This small molecule binds to this protein.
Small molecule (SMILES): CC(=O)N[C@H]1[C@H](O[C@H]2[C@H](O)[C@@H](NC(C)=O)CO[C@@H]2CO)O[C@H](CO)[C@@H](O)[C@@H]1O

Sequence of chain 1.B:
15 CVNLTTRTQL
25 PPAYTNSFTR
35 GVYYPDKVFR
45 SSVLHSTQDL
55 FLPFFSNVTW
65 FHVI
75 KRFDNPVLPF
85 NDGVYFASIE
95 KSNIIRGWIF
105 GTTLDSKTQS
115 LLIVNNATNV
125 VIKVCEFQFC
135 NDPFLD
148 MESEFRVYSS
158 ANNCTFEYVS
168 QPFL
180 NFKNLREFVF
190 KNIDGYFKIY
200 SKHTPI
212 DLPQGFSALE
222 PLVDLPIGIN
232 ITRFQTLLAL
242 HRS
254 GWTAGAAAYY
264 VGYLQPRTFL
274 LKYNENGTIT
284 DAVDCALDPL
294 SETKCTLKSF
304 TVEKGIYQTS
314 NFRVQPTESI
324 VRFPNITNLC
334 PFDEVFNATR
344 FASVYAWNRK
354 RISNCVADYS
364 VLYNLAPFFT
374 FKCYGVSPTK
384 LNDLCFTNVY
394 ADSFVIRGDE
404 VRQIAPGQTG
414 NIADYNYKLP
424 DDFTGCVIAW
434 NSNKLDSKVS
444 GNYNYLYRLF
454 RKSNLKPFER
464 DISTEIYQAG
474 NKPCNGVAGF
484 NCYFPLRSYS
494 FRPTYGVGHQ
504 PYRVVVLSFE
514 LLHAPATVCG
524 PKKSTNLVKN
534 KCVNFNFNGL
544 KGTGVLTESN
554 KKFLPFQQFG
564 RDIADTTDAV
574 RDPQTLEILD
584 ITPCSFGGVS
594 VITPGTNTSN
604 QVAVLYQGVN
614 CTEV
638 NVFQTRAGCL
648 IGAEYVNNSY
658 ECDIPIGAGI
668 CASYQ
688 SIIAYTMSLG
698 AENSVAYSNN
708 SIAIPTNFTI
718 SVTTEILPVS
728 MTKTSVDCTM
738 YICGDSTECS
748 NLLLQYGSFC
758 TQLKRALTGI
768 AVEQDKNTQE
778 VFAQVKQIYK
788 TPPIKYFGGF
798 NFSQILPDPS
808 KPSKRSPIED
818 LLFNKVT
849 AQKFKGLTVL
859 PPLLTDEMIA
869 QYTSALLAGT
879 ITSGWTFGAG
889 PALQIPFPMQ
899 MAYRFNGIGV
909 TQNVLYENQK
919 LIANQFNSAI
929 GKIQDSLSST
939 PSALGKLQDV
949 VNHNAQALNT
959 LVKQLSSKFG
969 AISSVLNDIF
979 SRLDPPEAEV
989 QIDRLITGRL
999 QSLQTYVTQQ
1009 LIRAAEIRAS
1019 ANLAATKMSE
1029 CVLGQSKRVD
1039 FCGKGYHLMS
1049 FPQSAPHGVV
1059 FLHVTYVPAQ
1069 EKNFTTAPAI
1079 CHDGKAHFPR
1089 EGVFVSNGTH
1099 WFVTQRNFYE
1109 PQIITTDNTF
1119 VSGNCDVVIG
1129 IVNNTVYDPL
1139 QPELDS

Binding-site contacts:
Ligand atom C1 contacts residue THR1097 of chain 1.B at 3.9 Å.
Ligand atom O5 contacts residue PHE1100 of chain 1.B at 3.5 Å.
Ligand atom C1 contacts residue PHE1100 of chain 1.B at 4.2 Å (hydrophobic).
Ligand atom O7 contacts residue ASN1095 of chain 1.B at 4.1 Å.
Ligand atom O5 contacts residue ASN1095 of chain 1.B at 2.4 Å (h-bond).
Ligand atom C3 contacts residue ASN1095 of chain 1.B at 3.8 Å.
Ligand atom N2 contacts residue ASN1095 of chain 1.B at 2.9 Å (h-bond).
Ligand atom C1 contacts residue HIS1098 of chain 1.B at 4.5 Å.
Ligand atom C4 contacts residue ASN1095 of chain 1.B at 4.2 Å.
Ligand atom O4 contacts residue HIS1098 of chain 1.B at 3.8 Å.
Ligand atom C6 contacts residue PHE1100 of chain 1.B at 3.5 Å (hydrophobic).
Ligand atom N2 contacts residue THR1097 of chain 1.B at 3.5 Å (h-bond).
Ligand atom C6 contacts residue HIS1098 of chain 1.B at 4.0 Å.
Ligand atom C3 contacts residue HIS1098 of chain 1.B at 4.2 Å.
Ligand atom C5 contacts residue PHE1100 of chain 1.B at 3.8 Å (hydrophobic).
Ligand atom O7 contacts residue HIS1098 of chain 1.B at 3.7 Å.
Ligand atom C2 contacts residue THR1097 of chain 1.B at 3.9 Å.
Ligand atom C7 contacts residue ASN1095 of chain 1.B at 3.7 Å.
Ligand atom C5 contacts residue HIS1098 of chain 1.B at 3.4 Å.
Ligand atom C8 contacts residue HIS1098 of chain 1.B at 4.2 Å.
Ligand atom C1 contacts residue ASN1095 of chain 1.B at 1.4 Å.
Ligand atom O5 contacts residue HIS1098 of chain 1.B at 4.3 Å.
Ligand atom C4 contacts residue HIS1098 of chain 1.B at 4.0 Å.
Ligand atom C5 contacts residue ASN1095 of chain 1.B at 3.7 Å.
Ligand atom C2 contacts residue ASN1095 of chain 1.B at 2.4 Å.
Ligand atom C3 contacts residue THR1097 of chain 1.B at 3.8 Å.
Ligand atom O6 contacts residue PHE1100 of chain 1.B at 4.5 Å.
Ligand atom C8 contacts residue ASN1095 of chain 1.B at 4.1 Å.
Ligand atom C7 contacts residue HIS1098 of chain 1.B at 3.9 Å.